The protein below binds the small molecule below.
Small molecule (SMILES): OC[C@H]1O[C@](O)(CO)[C@@H](O)[C@@H]1O

Sequence of chain 1.A:
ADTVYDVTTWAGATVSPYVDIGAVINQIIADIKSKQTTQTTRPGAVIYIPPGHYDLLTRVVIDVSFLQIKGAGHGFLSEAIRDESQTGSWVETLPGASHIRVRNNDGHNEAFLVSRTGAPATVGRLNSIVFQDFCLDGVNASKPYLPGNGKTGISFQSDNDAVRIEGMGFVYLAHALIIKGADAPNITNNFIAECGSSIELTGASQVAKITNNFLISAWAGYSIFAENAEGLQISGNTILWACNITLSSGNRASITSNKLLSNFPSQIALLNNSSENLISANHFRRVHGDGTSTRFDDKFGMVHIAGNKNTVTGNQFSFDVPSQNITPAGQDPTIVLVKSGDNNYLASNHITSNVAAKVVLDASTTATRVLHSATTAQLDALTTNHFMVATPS

Binding-site contacts:
Ligand atom O1 contacts residue LEU58 of chain 1.A at 3.7 Å.
Ligand atom C2 contacts residue ASN105 of chain 1.A at 4.1 Å.
Ligand atom C1 contacts residue ASN106 of chain 1.A at 3.5 Å.
Ligand atom O4 contacts residue ARG104 of chain 1.A at 3.0 Å (salt-bridge).
Ligand atom C5 contacts residue ARG104 of chain 1.A at 3.8 Å.
Ligand atom O6 contacts residue ARG104 of chain 1.A at 3.8 Å.
Ligand atom O2 contacts residue ASN105 of chain 1.A at 4.2 Å.
Ligand atom O6 contacts residue VAL103 of chain 1.A at 4.2 Å.
Ligand atom O5 contacts residue ARG104 of chain 1.A at 3.5 Å (salt-bridge).
Ligand atom O1 contacts residue ARG104 of chain 1.A at 2.7 Å (salt-bridge).
Ligand atom C1 contacts residue ASN105 of chain 1.A at 3.6 Å.
Ligand atom C6 contacts residue LYS152 of chain 1.A at 3.9 Å.
Ligand atom C1 contacts residue ARG104 of chain 1.A at 3.4 Å.
Ligand atom O6 contacts residue LYS152 of chain 1.A at 2.9 Å (salt-bridge).
Ligand atom O5 contacts residue ASN105 of chain 1.A at 3.9 Å.
Ligand atom C3 contacts residue ARG104 of chain 1.A at 3.5 Å.
Ligand atom O1 contacts residue ASN105 of chain 1.A at 4.1 Å.
Ligand atom C4 contacts residue ARG104 of chain 1.A at 3.6 Å.
Ligand atom O1 contacts residue ASN106 of chain 1.A at 3.8 Å.
Ligand atom O3 contacts residue ARG104 of chain 1.A at 4.2 Å.
Ligand atom C2 contacts residue ARG104 of chain 1.A at 4.1 Å.